Binding-site contacts:
Ligand atom CAI contacts residue LEU171 of chain 1.A at 4.1 Å (hydrophobic).
Ligand atom CAI contacts residue MET302 of chain 1.A at 4.0 Å (hydrophobic).
Ligand atom OAH contacts residue ASN166 of chain 1.A at 4.2 Å.
Ligand atom OAH contacts residue ILE300 of chain 1.A at 3.3 Å.
Ligand atom CAG contacts residue ASN457 of chain 1.A at 4.0 Å.
Ligand atom CAE contacts residue GLY167 of chain 1.A at 4.1 Å.
Ligand atom CAC contacts residue MET302 of chain 1.A at 3.8 Å (hydrophobic).
Ligand atom OAH contacts residue CYS301 of chain 1.A at 2.6 Å (h-bond).
Ligand atom CAB contacts residue LEU171 of chain 1.A at 4.0 Å (hydrophobic).
Ligand atom CAA contacts residue LEU171 of chain 1.A at 4.1 Å (hydrophobic).
Ligand atom CAG contacts residue LEU171 of chain 1.A at 4.1 Å (hydrophobic).
Ligand atom CAC contacts residue TYR463 of chain 1.A at 3.4 Å (hydrophobic).
Ligand atom CAC contacts residue LEU171 of chain 1.A at 4.1 Å (hydrophobic).
Ligand atom CAA contacts residue MET302 of chain 1.A at 4.4 Å (hydrophobic).
Ligand atom OAF contacts residue LEU171 of chain 1.A at 4.1 Å.
Ligand atom OAH contacts residue TYR463 of chain 1.A at 4.0 Å.
Ligand atom CAD contacts residue CYS301 of chain 1.A at 3.4 Å (hydrophobic).
Ligand atom OAH contacts residue MET302 of chain 1.A at 3.4 Å (h-bond).
Ligand atom CAG contacts residue TYR463 of chain 1.A at 3.9 Å (hydrophobic).
Ligand atom CAB contacts residue ILE300 of chain 1.A at 3.9 Å (hydrophobic).
Ligand atom OAF contacts residue GLY167 of chain 1.A at 3.1 Å.
Ligand atom CAG contacts residue MET302 of chain 1.A at 3.6 Å (hydrophobic).
Ligand atom CAI contacts residue VAL170 of chain 1.A at 3.8 Å (hydrophobic).
Ligand atom CAA contacts residue ILE300 of chain 1.A at 3.8 Å (hydrophobic).
Ligand atom OAF contacts residue TRP113 of chain 1.A at 3.5 Å.
Ligand atom CAA contacts residue TYR463 of chain 1.A at 4.4 Å (hydrophobic).
Ligand atom CAB contacts residue GLY167 of chain 1.A at 3.9 Å.
Ligand atom OAF contacts residue ASN166 of chain 1.A at 3.8 Å.
Ligand atom CAE contacts residue TRP113 of chain 1.A at 4.0 Å (hydrophobic).
Ligand atom CAI contacts residue ASN457 of chain 1.A at 4.1 Å.
Ligand atom CAD contacts residue LEU171 of chain 1.A at 4.4 Å (hydrophobic).
Ligand atom OAF contacts residue ILE300 of chain 1.A at 3.7 Å.
Ligand atom CAB contacts residue TRP113 of chain 1.A at 4.1 Å (hydrophobic).
Ligand atom CAE contacts residue VAL170 of chain 1.A at 3.7 Å (hydrophobic).
Ligand atom CAE contacts residue LEU171 of chain 1.A at 4.0 Å (hydrophobic).
Ligand atom CAD contacts residue ILE300 of chain 1.A at 3.6 Å (hydrophobic).
Ligand atom CAD contacts residue ASN166 of chain 1.A at 3.7 Å.
Ligand atom CAG contacts residue ARG174 of chain 1.A at 4.4 Å.

Sequence of chain 1.A:
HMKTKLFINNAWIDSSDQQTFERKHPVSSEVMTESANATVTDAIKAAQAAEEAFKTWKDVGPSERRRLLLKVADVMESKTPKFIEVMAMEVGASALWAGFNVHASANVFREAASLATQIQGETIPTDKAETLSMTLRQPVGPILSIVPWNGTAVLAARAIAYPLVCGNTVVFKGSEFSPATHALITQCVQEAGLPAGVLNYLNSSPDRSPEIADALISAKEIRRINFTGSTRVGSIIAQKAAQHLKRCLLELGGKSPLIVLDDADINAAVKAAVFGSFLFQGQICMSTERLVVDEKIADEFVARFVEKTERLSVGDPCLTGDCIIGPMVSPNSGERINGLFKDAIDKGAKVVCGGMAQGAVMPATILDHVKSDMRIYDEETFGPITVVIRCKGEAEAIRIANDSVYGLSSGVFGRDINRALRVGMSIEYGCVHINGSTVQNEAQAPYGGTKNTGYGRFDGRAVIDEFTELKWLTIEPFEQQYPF

This protein binds this small molecule.
Small molecule (SMILES): O=Cc1ccccc1O